Sequence of chain 1.A:
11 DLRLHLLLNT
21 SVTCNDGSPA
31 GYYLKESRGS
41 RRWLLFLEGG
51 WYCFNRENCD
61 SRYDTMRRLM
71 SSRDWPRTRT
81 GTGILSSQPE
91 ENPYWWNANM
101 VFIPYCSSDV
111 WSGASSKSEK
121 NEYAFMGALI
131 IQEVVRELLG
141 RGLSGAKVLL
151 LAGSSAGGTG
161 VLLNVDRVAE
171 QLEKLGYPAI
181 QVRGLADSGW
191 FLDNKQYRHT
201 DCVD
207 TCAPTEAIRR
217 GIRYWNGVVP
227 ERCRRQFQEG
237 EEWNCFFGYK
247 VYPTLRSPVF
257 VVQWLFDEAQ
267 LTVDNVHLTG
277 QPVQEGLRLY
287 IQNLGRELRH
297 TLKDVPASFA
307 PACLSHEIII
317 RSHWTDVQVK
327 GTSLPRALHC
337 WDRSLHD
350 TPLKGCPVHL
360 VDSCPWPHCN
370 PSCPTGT

A small-molecule ligand and the protein it binds are described below.
Small molecule (SMILES): CC(=O)N[C@@H]1[C@@H](O)[C@H](O)[C@@H](CO)O[C@H]1O

Binding-site contacts:
Ligand atom C1 contacts residue ASN19 of chain 1.A at 1.4 Å.
Ligand atom C1 contacts residue SER21 of chain 1.A at 4.4 Å.
Ligand atom O7 contacts residue ASN19 of chain 1.A at 3.6 Å.
Ligand atom O7 contacts residue ARG136 of chain 1.A at 3.4 Å (salt-bridge).
Ligand atom O5 contacts residue VAL22 of chain 1.A at 3.6 Å.
Ligand atom O5 contacts residue GLU133 of chain 1.A at 4.0 Å.
Ligand atom C3 contacts residue ASN19 of chain 1.A at 3.8 Å.
Ligand atom C4 contacts residue ASN19 of chain 1.A at 4.2 Å.
Ligand atom O5 contacts residue ASN19 of chain 1.A at 2.3 Å (h-bond).
Ligand atom C7 contacts residue ASN19 of chain 1.A at 3.5 Å.
Ligand atom N2 contacts residue ASN19 of chain 1.A at 2.9 Å (h-bond).
Ligand atom C2 contacts residue ASN19 of chain 1.A at 2.4 Å.
Ligand atom C7 contacts residue ARG136 of chain 1.A at 4.4 Å.
Ligand atom C1 contacts residue GLU133 of chain 1.A at 4.2 Å.
Ligand atom O6 contacts residue GLN132 of chain 1.A at 3.8 Å.
Ligand atom C5 contacts residue ASN19 of chain 1.A at 3.6 Å.
Ligand atom O6 contacts residue LEU129 of chain 1.A at 4.1 Å.
Ligand atom C1 contacts residue VAL22 of chain 1.A at 4.4 Å (hydrophobic).
Ligand atom C6 contacts residue VAL22 of chain 1.A at 4.3 Å (hydrophobic).